A small-molecule ligand and the protein it binds are described below.
Small molecule (SMILES): CC(=O)N[C@@H]1[C@@H](O)[C@H](O)[C@@H](CO)O[C@H]1O

Sequence of chain 1.C:
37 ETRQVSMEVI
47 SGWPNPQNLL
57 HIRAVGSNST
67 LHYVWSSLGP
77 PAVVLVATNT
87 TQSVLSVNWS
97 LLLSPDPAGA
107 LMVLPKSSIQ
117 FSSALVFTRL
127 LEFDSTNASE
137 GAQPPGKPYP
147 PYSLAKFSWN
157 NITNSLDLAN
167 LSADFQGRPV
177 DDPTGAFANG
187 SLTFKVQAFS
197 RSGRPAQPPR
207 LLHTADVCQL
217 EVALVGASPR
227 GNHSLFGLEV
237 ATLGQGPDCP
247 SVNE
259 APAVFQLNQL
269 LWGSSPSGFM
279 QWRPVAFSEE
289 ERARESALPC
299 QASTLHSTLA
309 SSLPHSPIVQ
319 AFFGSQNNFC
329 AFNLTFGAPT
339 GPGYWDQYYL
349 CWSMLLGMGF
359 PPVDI

Binding-site contacts:
Ligand atom C6 contacts residue PRO144 of chain 1.C at 3.6 Å (hydrophobic).
Ligand atom C5 contacts residue LEU127 of chain 1.C at 4.5 Å (hydrophobic).
Ligand atom C8 contacts residue GLU235 of chain 1.C at 3.1 Å.
Ligand atom C4 contacts residue ASN331 of chain 1.C at 4.4 Å.
Ligand atom O5 contacts residue PHE129 of chain 1.C at 4.0 Å.
Ligand atom C1 contacts residue ASN331 of chain 1.C at 1.8 Å.
Ligand atom N2 contacts residue ASN331 of chain 1.C at 3.0 Å (h-bond).
Ligand atom O3 contacts residue GLU235 of chain 1.C at 4.5 Å.
Ligand atom C7 contacts residue GLU235 of chain 1.C at 3.6 Å.
Ligand atom O7 contacts residue SER301 of chain 1.C at 4.2 Å.
Ligand atom C2 contacts residue ASN331 of chain 1.C at 2.6 Å.
Ligand atom C2 contacts residue GLU235 of chain 1.C at 4.0 Å.
Ligand atom N2 contacts residue GLU235 of chain 1.C at 3.0 Å (salt-bridge).
Ligand atom C1 contacts residue LEU127 of chain 1.C at 4.0 Å (hydrophobic).
Ligand atom C8 contacts residue PHE330 of chain 1.C at 3.7 Å (hydrophobic).
Ligand atom O6 contacts residue PRO144 of chain 1.C at 3.4 Å.
Ligand atom C3 contacts residue GLU235 of chain 1.C at 4.2 Å.
Ligand atom O7 contacts residue HIS304 of chain 1.C at 3.8 Å.
Ligand atom C8 contacts residue ASN331 of chain 1.C at 3.7 Å.
Ligand atom C6 contacts residue PHE129 of chain 1.C at 3.9 Å (hydrophobic).
Ligand atom C7 contacts residue ASN331 of chain 1.C at 3.3 Å.
Ligand atom O6 contacts residue PHE129 of chain 1.C at 3.6 Å.
Ligand atom C3 contacts residue ASN331 of chain 1.C at 4.0 Å.
Ligand atom O7 contacts residue ASN331 of chain 1.C at 3.4 Å (h-bond).
Ligand atom C1 contacts residue GLU235 of chain 1.C at 4.5 Å.
Ligand atom O5 contacts residue ASN331 of chain 1.C at 2.6 Å (h-bond).
Ligand atom C8 contacts residue ALA329 of chain 1.C at 3.4 Å (hydrophobic).
Ligand atom O6 contacts residue PRO140 of chain 1.C at 4.3 Å.
Ligand atom O5 contacts residue LEU127 of chain 1.C at 4.2 Å.
Ligand atom C5 contacts residue ASN331 of chain 1.C at 3.9 Å.
Ligand atom C7 contacts residue PHE330 of chain 1.C at 4.5 Å (hydrophobic).